This protein binds this small molecule.
Small molecule (SMILES): CC(=O)N[C@H]1[C@H](O[C@H]2[C@H](O)[C@@H](NC(C)=O)CO[C@@H]2CO)O[C@H](CO)[C@@H](O)[C@@H]1O

Binding-site contacts:
Ligand atom C8 contacts residue GLN332 of chain 1.I at 3.3 Å.
Ligand atom C7 contacts residue ASN355 of chain 1.I at 3.3 Å.
Ligand atom C2 contacts residue ASN355 of chain 1.I at 2.4 Å.
Ligand atom C8 contacts residue CYS354 of chain 1.I at 3.8 Å (hydrophobic).
Ligand atom C7 contacts residue GLN332 of chain 1.I at 3.4 Å.
Ligand atom C5 contacts residue ASN355 of chain 1.I at 3.6 Å.
Ligand atom C8 contacts residue ASN355 of chain 1.I at 3.7 Å.
Ligand atom C3 contacts residue ASN355 of chain 1.I at 3.8 Å.
Ligand atom N2 contacts residue GLN332 of chain 1.I at 4.1 Å.
Ligand atom C1 contacts residue ASN355 of chain 1.I at 1.4 Å.
Ligand atom O7 contacts residue CYS354 of chain 1.I at 4.2 Å.
Ligand atom O7 contacts residue ASN355 of chain 1.I at 3.3 Å (h-bond).
Ligand atom N2 contacts residue ASN355 of chain 1.I at 2.9 Å (h-bond).
Ligand atom C8 contacts residue THR342 of chain 1.I at 3.8 Å.
Ligand atom C8 contacts residue THR341 of chain 1.I at 4.5 Å.
Ligand atom C7 contacts residue ARG387 of chain 1.I at 4.1 Å.
Ligand atom O7 contacts residue ARG387 of chain 1.I at 3.4 Å (salt-bridge).
Ligand atom C7 contacts residue CYS354 of chain 1.I at 4.3 Å (hydrophobic).
Ligand atom O5 contacts residue ASN355 of chain 1.I at 2.3 Å (h-bond).
Ligand atom O7 contacts residue GLN332 of chain 1.I at 3.6 Å (h-bond).
Ligand atom C8 contacts residue SER357 of chain 1.I at 3.8 Å.
Ligand atom C4 contacts residue ASN355 of chain 1.I at 4.2 Å.

Sequence of chain 1.I:
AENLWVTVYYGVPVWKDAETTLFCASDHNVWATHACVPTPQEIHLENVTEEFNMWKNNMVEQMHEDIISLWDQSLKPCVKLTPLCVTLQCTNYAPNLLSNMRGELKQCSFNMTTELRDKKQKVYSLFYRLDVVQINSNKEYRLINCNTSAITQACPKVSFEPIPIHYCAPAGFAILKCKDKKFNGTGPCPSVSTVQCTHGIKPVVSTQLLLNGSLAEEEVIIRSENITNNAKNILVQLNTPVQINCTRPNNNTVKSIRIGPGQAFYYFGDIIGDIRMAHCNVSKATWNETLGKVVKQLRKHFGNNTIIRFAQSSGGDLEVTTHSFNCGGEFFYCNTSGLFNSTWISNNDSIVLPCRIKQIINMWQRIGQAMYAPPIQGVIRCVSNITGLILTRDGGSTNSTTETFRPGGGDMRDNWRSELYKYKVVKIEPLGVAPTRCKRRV